Sequence of chain 1.B:
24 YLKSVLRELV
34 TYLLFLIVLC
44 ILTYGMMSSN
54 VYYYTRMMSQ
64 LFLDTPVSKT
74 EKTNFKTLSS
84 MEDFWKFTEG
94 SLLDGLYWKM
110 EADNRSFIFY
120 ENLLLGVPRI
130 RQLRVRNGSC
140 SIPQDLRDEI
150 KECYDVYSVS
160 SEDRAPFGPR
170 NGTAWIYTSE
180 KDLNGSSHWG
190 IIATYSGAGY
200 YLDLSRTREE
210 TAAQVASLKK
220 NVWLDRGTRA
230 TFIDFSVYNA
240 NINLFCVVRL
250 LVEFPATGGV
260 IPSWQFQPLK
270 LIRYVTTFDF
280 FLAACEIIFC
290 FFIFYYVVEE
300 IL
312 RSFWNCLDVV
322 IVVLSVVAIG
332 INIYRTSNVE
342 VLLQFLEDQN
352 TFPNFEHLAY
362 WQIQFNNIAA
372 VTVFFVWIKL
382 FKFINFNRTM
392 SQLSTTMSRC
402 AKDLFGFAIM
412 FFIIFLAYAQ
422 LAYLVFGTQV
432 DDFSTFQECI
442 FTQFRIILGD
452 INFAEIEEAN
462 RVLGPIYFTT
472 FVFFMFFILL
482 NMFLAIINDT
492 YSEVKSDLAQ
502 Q

Binding-site contacts:
Ligand atom O3 contacts residue GLU151 of chain 1.B at 4.5 Å.
Ligand atom O7 contacts residue GLU151 of chain 1.B at 4.1 Å.
Ligand atom C8 contacts residue TYR153 of chain 1.B at 3.8 Å (hydrophobic).
Ligand atom C8 contacts residue ASN136 of chain 1.B at 4.4 Å.
Ligand atom C3 contacts residue ASN136 of chain 1.B at 3.8 Å.
Ligand atom N2 contacts residue GLU151 of chain 1.B at 2.4 Å (salt-bridge).
Ligand atom C7 contacts residue TYR153 of chain 1.B at 4.3 Å (hydrophobic).
Ligand atom O5 contacts residue ASN136 of chain 1.B at 2.3 Å (h-bond).
Ligand atom O4 contacts residue LYS150 of chain 1.B at 4.3 Å.
Ligand atom C5 contacts residue LYS150 of chain 1.B at 3.9 Å.
Ligand atom C2 contacts residue GLU151 of chain 1.B at 3.2 Å.
Ligand atom C8 contacts residue GLU151 of chain 1.B at 3.2 Å.
Ligand atom C6 contacts residue LYS150 of chain 1.B at 4.4 Å.
Ligand atom C7 contacts residue ASN136 of chain 1.B at 3.2 Å.
Ligand atom C1 contacts residue GLU151 of chain 1.B at 3.3 Å.
Ligand atom N2 contacts residue ASN136 of chain 1.B at 2.9 Å (h-bond).
Ligand atom C5 contacts residue ASN136 of chain 1.B at 3.6 Å.
Ligand atom O5 contacts residue GLU151 of chain 1.B at 4.4 Å.
Ligand atom C7 contacts residue GLU151 of chain 1.B at 3.1 Å.
Ligand atom C1 contacts residue ASN136 of chain 1.B at 1.4 Å.
Ligand atom O7 contacts residue ASN136 of chain 1.B at 3.0 Å (h-bond).
Ligand atom C4 contacts residue ASN136 of chain 1.B at 4.2 Å.
Ligand atom C3 contacts residue GLU151 of chain 1.B at 3.8 Å.
Ligand atom C5 contacts residue GLU151 of chain 1.B at 4.5 Å.
Ligand atom C2 contacts residue ASN136 of chain 1.B at 2.4 Å.

A protein and the small-molecule ligand that binds it are described below.
Small molecule (SMILES): CC(=O)N[C@@H]1[C@@H](O)[C@H](O)[C@@H](CO)O[C@H]1O